Sequence of chain 14.D:
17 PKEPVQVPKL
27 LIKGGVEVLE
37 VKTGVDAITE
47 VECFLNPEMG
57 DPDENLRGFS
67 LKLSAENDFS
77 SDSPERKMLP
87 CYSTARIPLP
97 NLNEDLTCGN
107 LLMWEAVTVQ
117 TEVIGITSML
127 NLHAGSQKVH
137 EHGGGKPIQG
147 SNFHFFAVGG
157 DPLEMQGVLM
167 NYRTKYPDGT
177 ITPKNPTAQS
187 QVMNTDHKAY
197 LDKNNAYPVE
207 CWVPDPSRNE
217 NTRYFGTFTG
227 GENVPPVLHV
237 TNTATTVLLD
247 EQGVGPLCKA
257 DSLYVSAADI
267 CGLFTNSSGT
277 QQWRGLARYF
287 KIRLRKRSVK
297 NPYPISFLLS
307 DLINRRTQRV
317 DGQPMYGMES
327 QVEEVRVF

Sequence of chain 14.C:
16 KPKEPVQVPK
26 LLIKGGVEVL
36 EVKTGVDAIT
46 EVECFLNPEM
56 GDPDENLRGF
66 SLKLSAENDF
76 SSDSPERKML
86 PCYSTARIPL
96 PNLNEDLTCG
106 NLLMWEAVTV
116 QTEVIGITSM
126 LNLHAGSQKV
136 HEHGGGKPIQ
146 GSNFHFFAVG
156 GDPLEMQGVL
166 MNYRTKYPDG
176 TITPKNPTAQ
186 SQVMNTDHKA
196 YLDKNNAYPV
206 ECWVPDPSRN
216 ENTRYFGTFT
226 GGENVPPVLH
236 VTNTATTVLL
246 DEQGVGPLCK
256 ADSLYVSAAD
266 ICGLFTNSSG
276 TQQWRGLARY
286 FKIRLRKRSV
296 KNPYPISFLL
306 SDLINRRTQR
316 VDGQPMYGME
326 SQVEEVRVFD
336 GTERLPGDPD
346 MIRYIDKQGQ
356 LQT

Binding-site contacts:
Ligand atom C11 contacts residue PHE270 of chain 14.D at 3.9 Å (hydrophobic).
Ligand atom O8 contacts residue GLN278 of chain 14.D at 3.5 Å (h-bond).
Ligand atom O8 contacts residue THR276 of chain 14.D at 3.8 Å.
Ligand atom O9 contacts residue LYS68 of chain 14.D at 2.8 Å (salt-bridge).
Ligand atom C10 contacts residue LEU62 of chain 14.D at 3.5 Å (hydrophobic).
Ligand atom O8 contacts residue ASN272 of chain 14.D at 3.4 Å (h-bond).
Ligand atom C11 contacts residue LEU62 of chain 14.D at 3.9 Å (hydrophobic).
Ligand atom C10 contacts residue LYS68 of chain 14.D at 3.8 Å.
Ligand atom N5 contacts residue GLN278 of chain 14.D at 3.9 Å.
Ligand atom O9 contacts residue LEU67 of chain 14.D at 3.2 Å.
Ligand atom C11 contacts residue PHE65 of chain 14.D at 3.8 Å (hydrophobic).
Ligand atom O1A contacts residue ASN272 of chain 14.D at 3.6 Å (h-bond).
Ligand atom N5 contacts residue ASN272 of chain 14.D at 3.3 Å (h-bond).
Ligand atom C9 contacts residue GLN278 of chain 14.D at 3.2 Å.
Ligand atom C6 contacts residue LYS68 of chain 14.D at 3.8 Å.
Ligand atom O10 contacts residue PHE75 of chain 14.E at 2.6 Å.
Ligand atom C6 contacts residue ASN272 of chain 14.D at 3.7 Å.
Ligand atom O1B contacts residue THR276 of chain 14.D at 3.5 Å (h-bond).
Ligand atom C10 contacts residue PHE75 of chain 14.E at 2.7 Å (hydrophobic).
Ligand atom C11 contacts residue GLN278 of chain 14.D at 3.5 Å.
Ligand atom C1 contacts residue SER274 of chain 14.D at 3.4 Å.
Ligand atom C8 contacts residue GLN278 of chain 14.D at 3.7 Å.
Ligand atom O1B contacts residue LYS68 of chain 14.D at 3.6 Å.
Ligand atom O8 contacts residue LYS68 of chain 14.D at 3.5 Å.
Ligand atom N5 contacts residue PHE75 of chain 14.E at 3.8 Å.
Ligand atom O10 contacts residue LEU62 of chain 14.D at 3.1 Å.
Ligand atom C7 contacts residue GLN278 of chain 14.D at 3.8 Å.
Ligand atom C11 contacts residue ASN272 of chain 14.D at 3.6 Å.
Ligand atom C11 contacts residue LYS68 of chain 14.D at 3.7 Å.
Ligand atom C11 contacts residue PHE75 of chain 14.E at 1.8 Å (hydrophobic).
Ligand atom C9 contacts residue LYS68 of chain 14.D at 3.8 Å.
Ligand atom O1A contacts residue SER274 of chain 14.D at 3.8 Å.
Ligand atom C11 contacts residue THR276 of chain 14.D at 3.4 Å.
Ligand atom O7 contacts residue LEU62 of chain 14.D at 3.5 Å.
Ligand atom O1A contacts residue THR276 of chain 14.D at 2.6 Å (h-bond).
Ligand atom O1B contacts residue SER274 of chain 14.D at 2.4 Å (h-bond).
Ligand atom C5 contacts residue LYS68 of chain 14.D at 3.7 Å.
Ligand atom C1 contacts residue THR276 of chain 14.D at 3.4 Å.
Ligand atom N5 contacts residue LYS68 of chain 14.D at 2.9 Å (salt-bridge).
Ligand atom C11 contacts residue HIS138 of chain 14.C at 3.3 Å.

Sequence of chain 14.E:
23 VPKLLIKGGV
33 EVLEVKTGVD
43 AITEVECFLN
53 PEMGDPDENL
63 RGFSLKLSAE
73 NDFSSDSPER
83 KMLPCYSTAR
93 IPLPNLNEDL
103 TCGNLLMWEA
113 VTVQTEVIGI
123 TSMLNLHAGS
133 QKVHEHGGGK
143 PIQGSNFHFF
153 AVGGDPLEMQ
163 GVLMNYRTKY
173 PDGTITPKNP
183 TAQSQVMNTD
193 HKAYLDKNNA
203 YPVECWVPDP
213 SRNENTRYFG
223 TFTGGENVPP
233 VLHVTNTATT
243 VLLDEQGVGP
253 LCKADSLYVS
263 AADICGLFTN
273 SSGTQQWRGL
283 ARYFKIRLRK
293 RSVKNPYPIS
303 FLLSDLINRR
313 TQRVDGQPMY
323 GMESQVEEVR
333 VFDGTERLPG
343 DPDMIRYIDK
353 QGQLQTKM

The small molecule below binds the protein below.
Small molecule (SMILES): CC(=O)N[C@H]1[C@H]([C@H](O)[C@H](O)CO)O[C@@](O[C@H](CO)[C@@H](O)[C@@H]2O[C@@H](C(=O)O)C[C@H](O)[C@H]2NC(C)=O)(C(=O)O)C[C@@H]1O